Binding-site contacts:
Ligand atom C7 contacts residue PRO28 of chain 1.B at 3.7 Å (hydrophobic).
Ligand atom C10 contacts residue PRO28 of chain 1.B at 3.6 Å (hydrophobic).
Ligand atom O27 contacts residue VAL33 of chain 1.B at 3.5 Å.
Ligand atom C11 contacts residue TRP27 of chain 1.B at 3.5 Å (hydrophobic).
Ligand atom C1 contacts residue VAL33 of chain 1.B at 3.9 Å (hydrophobic).
Ligand atom O26 contacts residue PRO32 of chain 1.B at 4.0 Å.
Ligand atom C1 contacts residue PRO28 of chain 1.B at 3.5 Å (hydrophobic).
Ligand atom O15 contacts residue PRO28 of chain 1.B at 3.7 Å.
Ligand atom C13 contacts residue LEU38 of chain 1.B at 3.9 Å (hydrophobic).
Ligand atom C5 contacts residue ASN86 of chain 1.B at 3.6 Å.
Ligand atom C1 contacts residue VAL92 of chain 1.B at 3.9 Å (hydrophobic).
Ligand atom C21 contacts residue ASP91 of chain 1.B at 3.9 Å.
Ligand atom C28 contacts residue PRO32 of chain 1.B at 3.8 Å (hydrophobic).
Ligand atom C5 contacts residue VAL33 of chain 1.B at 3.9 Å (hydrophobic).
Ligand atom C24 contacts residue ASN86 of chain 1.B at 3.7 Å.
Ligand atom C28 contacts residue PRO28 of chain 1.B at 3.4 Å (hydrophobic).
Ligand atom C12 contacts residue TRP27 of chain 1.B at 3.4 Å (hydrophobic).
Ligand atom C24 contacts residue HIS90 of chain 1.B at 3.7 Å.
Ligand atom C14 contacts residue LEU38 of chain 1.B at 3.7 Å (hydrophobic).
Ligand atom C4 contacts residue ASN86 of chain 1.B at 3.6 Å.
Ligand atom N6 contacts residue VAL33 of chain 1.B at 3.5 Å.
Ligand atom C21 contacts residue HIS90 of chain 1.B at 3.9 Å.
Ligand atom C4 contacts residue VAL92 of chain 1.B at 3.8 Å (hydrophobic).
Ligand atom C2 contacts residue VAL92 of chain 1.B at 4.0 Å (hydrophobic).
Ligand atom C14 contacts residue PRO28 of chain 1.B at 3.9 Å (hydrophobic).
Ligand atom C19 contacts residue HIS90 of chain 1.B at 3.5 Å.
Ligand atom O27 contacts residue ASP34 of chain 1.B at 2.9 Å (salt-bridge).
Ligand atom C8 contacts residue PHE29 of chain 1.B at 3.5 Å (hydrophobic).
Ligand atom C18 contacts residue HIS90 of chain 1.B at 3.7 Å.
Ligand atom C21 contacts residue MET95 of chain 1.B at 3.9 Å (hydrophobic).
Ligand atom O9 contacts residue CYS82 of chain 1.B at 3.8 Å.
Ligand atom C22 contacts residue VAL92 of chain 1.B at 3.8 Å (hydrophobic).
Ligand atom O27 contacts residue LEU38 of chain 1.B at 3.1 Å.
Ligand atom N6 contacts residue VAL92 of chain 1.B at 3.9 Å.
Ligand atom C28 contacts residue LYS31 of chain 1.B at 3.5 Å.
Ligand atom C8 contacts residue VAL33 of chain 1.B at 3.5 Å (hydrophobic).
Ligand atom C20 contacts residue HIS90 of chain 1.B at 3.6 Å.
Ligand atom O27 contacts residue PRO32 of chain 1.B at 3.8 Å.
Ligand atom O15 contacts residue VAL92 of chain 1.B at 3.6 Å.
Ligand atom O9 contacts residue ASN86 of chain 1.B at 2.9 Å (h-bond).

This protein binds this small molecule.
Small molecule (SMILES): COc1cc(=O)n(C)cc1-c1cc(NS(C)(=O)=O)ccc1Oc1ccccc1

Sequence of chain 1.B:
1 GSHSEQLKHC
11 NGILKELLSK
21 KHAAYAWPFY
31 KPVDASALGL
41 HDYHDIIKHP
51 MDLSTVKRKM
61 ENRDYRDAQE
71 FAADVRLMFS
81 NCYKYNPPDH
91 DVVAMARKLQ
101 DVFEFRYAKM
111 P